Binding-site contacts:
Ligand atom C3 contacts residue THR77 of chain 1.B at 3.5 Å.
Ligand atom C7 contacts residue ASN75 of chain 1.B at 4.1 Å.
Ligand atom C2 contacts residue LEU92 of chain 1.B at 3.9 Å (hydrophobic).
Ligand atom C4 contacts residue ASN75 of chain 1.B at 4.0 Å.
Ligand atom C4 contacts residue THR77 of chain 1.B at 3.5 Å.
Ligand atom O7 contacts residue ASN75 of chain 1.B at 4.4 Å.
Ligand atom C1 contacts residue MET107 of chain 1.B at 4.3 Å (hydrophobic).
Ligand atom O3 contacts residue LEU92 of chain 1.B at 4.2 Å.
Ligand atom C3 contacts residue ASN75 of chain 1.B at 3.8 Å.
Ligand atom C1 contacts residue THR77 of chain 1.B at 4.3 Å.
Ligand atom C2 contacts residue ASN75 of chain 1.B at 2.7 Å.
Ligand atom N2 contacts residue LEU92 of chain 1.B at 4.3 Å.
Ligand atom O3 contacts residue ASN75 of chain 1.B at 3.9 Å.
Ligand atom C6 contacts residue THR77 of chain 1.B at 4.2 Å.
Ligand atom O5 contacts residue ASN75 of chain 1.B at 2.4 Å (h-bond).
Ligand atom C1 contacts residue ASN75 of chain 1.B at 1.4 Å.
Ligand atom C5 contacts residue THR77 of chain 1.B at 3.4 Å.
Ligand atom C5 contacts residue ASN75 of chain 1.B at 3.1 Å.
Ligand atom C2 contacts residue THR77 of chain 1.B at 4.0 Å.
Ligand atom O5 contacts residue THR77 of chain 1.B at 4.4 Å.
Ligand atom O3 contacts residue THR77 of chain 1.B at 2.6 Å (h-bond).
Ligand atom C6 contacts residue ASN75 of chain 1.B at 4.1 Å.
Ligand atom N2 contacts residue ASN75 of chain 1.B at 3.5 Å (h-bond).

Sequence of chain 1.B:
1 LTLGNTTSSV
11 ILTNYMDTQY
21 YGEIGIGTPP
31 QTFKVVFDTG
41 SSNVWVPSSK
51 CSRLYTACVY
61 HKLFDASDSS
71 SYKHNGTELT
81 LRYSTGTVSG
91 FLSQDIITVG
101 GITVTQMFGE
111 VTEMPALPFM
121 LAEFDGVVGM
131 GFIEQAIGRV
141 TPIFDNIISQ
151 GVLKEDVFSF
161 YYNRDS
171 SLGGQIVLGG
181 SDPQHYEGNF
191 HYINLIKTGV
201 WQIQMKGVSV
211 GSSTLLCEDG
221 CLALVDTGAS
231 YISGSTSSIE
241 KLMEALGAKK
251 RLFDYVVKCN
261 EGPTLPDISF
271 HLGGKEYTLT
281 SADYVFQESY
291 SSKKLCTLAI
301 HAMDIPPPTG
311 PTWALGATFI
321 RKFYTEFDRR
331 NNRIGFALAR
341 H

This small molecule binds to this protein.
Small molecule (SMILES): CC(=O)N[C@@H]1[C@@H](O)[C@H](O)[C@H](CO)O[C@H]1O